A small-molecule ligand and the protein it binds are described below.
Small molecule (SMILES): O=c1c(O)c(-c2ccc(O)c(O)c2)oc2cc(O)cc(O)c12

Sequence of chain 1.F:
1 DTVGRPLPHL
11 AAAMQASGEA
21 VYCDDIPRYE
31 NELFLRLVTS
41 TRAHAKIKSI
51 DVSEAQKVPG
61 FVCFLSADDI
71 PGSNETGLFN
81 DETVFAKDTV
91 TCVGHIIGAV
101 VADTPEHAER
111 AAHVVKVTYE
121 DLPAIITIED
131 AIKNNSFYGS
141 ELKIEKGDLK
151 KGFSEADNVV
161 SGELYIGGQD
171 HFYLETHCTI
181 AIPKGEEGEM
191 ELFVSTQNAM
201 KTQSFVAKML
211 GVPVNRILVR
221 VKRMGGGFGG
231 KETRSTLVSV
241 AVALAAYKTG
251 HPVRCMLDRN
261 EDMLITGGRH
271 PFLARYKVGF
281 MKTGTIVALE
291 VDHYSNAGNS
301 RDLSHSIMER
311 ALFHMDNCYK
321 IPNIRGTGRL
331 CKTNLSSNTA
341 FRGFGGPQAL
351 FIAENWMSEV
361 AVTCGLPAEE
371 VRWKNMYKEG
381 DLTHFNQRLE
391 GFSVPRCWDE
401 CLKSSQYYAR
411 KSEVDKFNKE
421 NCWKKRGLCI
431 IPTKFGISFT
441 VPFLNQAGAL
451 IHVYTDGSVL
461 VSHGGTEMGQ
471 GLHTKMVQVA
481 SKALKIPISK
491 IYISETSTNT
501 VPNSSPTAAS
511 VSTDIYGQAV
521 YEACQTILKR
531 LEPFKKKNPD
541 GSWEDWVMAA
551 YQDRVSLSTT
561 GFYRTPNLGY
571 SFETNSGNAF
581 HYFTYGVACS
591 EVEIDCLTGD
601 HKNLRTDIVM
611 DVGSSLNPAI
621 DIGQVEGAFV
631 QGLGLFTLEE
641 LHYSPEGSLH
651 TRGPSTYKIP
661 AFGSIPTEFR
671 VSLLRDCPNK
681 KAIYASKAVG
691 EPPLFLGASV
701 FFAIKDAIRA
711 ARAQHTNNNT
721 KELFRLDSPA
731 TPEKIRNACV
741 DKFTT

Binding-site contacts:
Ligand atom C17 contacts residue LEU78 of chain 1.F at 3.6 Å (hydrophobic).
Ligand atom C14 contacts residue LEU303 of chain 1.F at 3.5 Å (hydrophobic).
Ligand atom C15 contacts residue VAL441 of chain 1.F at 3.4 Å (hydrophobic).
Ligand atom O27 contacts residue GLU232 of chain 1.F at 2.1 Å (salt-bridge).
Ligand atom C3 contacts residue PHE344 of chain 1.F at 3.2 Å (hydrophobic).
Ligand atom C19 contacts residue LEU444 of chain 1.F at 3.4 Å (hydrophobic).
Ligand atom O30 contacts residue MOS1 of chain 1.Q at 3.0 Å (h-bond).
Ligand atom C2 contacts residue PHE344 of chain 1.F at 3.5 Å (hydrophobic).
Ligand atom C5 contacts residue PHE344 of chain 1.F at 3.6 Å (hydrophobic).
Ligand atom C10 contacts residue GLU232 of chain 1.F at 3.0 Å.
Ligand atom C18 contacts residue LEU78 of chain 1.F at 3.6 Å (hydrophobic).
Ligand atom C9 contacts residue PHE344 of chain 1.F at 3.5 Å (hydrophobic).
Ligand atom C3 contacts residue PHE439 of chain 1.F at 3.5 Å (hydrophobic).
Ligand atom C1 contacts residue ARG310 of chain 1.F at 3.6 Å.
Ligand atom C6 contacts residue ARG310 of chain 1.F at 3.6 Å.
Ligand atom O30 contacts residue ALA509 of chain 1.F at 3.3 Å (h-bond).
Ligand atom O29 contacts residue PHE439 of chain 1.F at 3.7 Å.
Ligand atom C1 contacts residue PHE344 of chain 1.F at 3.5 Å (hydrophobic).
Ligand atom C1 contacts residue ALA509 of chain 1.F at 3.7 Å (hydrophobic).
Ligand atom C9 contacts residue GLU232 of chain 1.F at 3.2 Å.
Ligand atom C14 contacts residue LEU444 of chain 1.F at 3.4 Å (hydrophobic).
Ligand atom C19 contacts residue LEU303 of chain 1.F at 3.6 Å (hydrophobic).
Ligand atom O29 contacts residue SER438 of chain 1.F at 3.7 Å.
Ligand atom C4 contacts residue PHE439 of chain 1.F at 3.7 Å (hydrophobic).
Ligand atom C6 contacts residue PHE344 of chain 1.F at 3.5 Å (hydrophobic).
Ligand atom O13 contacts residue GLU232 of chain 1.F at 2.6 Å (salt-bridge).
Ligand atom C4 contacts residue PHE344 of chain 1.F at 3.5 Å (hydrophobic).
Ligand atom O29 contacts residue THR440 of chain 1.F at 2.7 Å (h-bond).
Ligand atom O13 contacts residue PHE344 of chain 1.F at 3.6 Å.
Ligand atom C11 contacts residue LEU303 of chain 1.F at 3.6 Å (hydrophobic).
Ligand atom O29 contacts residue ARG310 of chain 1.F at 2.8 Å (salt-bridge).
Ligand atom O27 contacts residue LEU303 of chain 1.F at 3.1 Å.
Ligand atom O30 contacts residue PHE344 of chain 1.F at 3.6 Å.
Ligand atom C5 contacts residue THR440 of chain 1.F at 3.2 Å.
Ligand atom C15 contacts residue SER306 of chain 1.F at 3.5 Å.
Ligand atom O13 contacts residue ALA508 of chain 1.F at 3.4 Å.
Ligand atom C11 contacts residue LEU444 of chain 1.F at 3.5 Å (hydrophobic).
Ligand atom C10 contacts residue LEU303 of chain 1.F at 3.4 Å (hydrophobic).
Ligand atom C6 contacts residue THR440 of chain 1.F at 3.4 Å.
Ligand atom O23 contacts residue LEU78 of chain 1.F at 3.4 Å.